Sequence of chain 11.A:
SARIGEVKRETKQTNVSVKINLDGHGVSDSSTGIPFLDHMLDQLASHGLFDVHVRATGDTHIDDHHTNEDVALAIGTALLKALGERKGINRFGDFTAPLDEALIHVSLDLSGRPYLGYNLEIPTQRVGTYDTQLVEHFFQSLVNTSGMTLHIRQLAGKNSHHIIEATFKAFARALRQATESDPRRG

Sequence of chain 8.A:
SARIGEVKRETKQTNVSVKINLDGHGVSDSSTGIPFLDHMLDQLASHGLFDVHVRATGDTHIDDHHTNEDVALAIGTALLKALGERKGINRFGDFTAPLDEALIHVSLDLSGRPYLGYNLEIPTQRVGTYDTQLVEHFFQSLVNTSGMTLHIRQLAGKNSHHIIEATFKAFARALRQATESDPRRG

This small molecule binds to this protein.
Small molecule (SMILES): O=P(O)(O)OC[C@H](O)[C@@H](O)c1cnc[nH]1

Binding-site contacts:
Ligand atom O5 contacts residue IYP1 of chain 17.E at 0.1 Å (h-bond).
Ligand atom N3 contacts residue MN1 of chain 17.B at 2.3 Å.
Ligand atom C6 contacts residue IYP1 of chain 17.E at 0.8 Å.
Ligand atom O3 contacts residue IYP1 of chain 17.E at 0.2 Å (h-bond).
Ligand atom N1 contacts residue IYP1 of chain 17.E at 0.4 Å (h-bond).
Ligand atom C6 contacts residue HIS71 of chain 17.A at 3.1 Å.
Ligand atom C3 contacts residue MN1 of chain 17.C at 3.2 Å.
Ligand atom O2 contacts residue IYP1 of chain 17.E at 1.9 Å.
Ligand atom N3 contacts residue HIS71 of chain 17.A at 3.2 Å (h-bond).
Ligand atom C6 contacts residue MN1 of chain 17.C at 3.2 Å.
Ligand atom C2 contacts residue EDO1 of chain 17.F at 3.2 Å.
Ligand atom C3 contacts residue GLU171 of chain 8.A at 3.3 Å.
Ligand atom N1 contacts residue HIS72 of chain 17.A at 3.1 Å (h-bond).
Ligand atom O2 contacts residue EDO1 of chain 17.F at 2.9 Å (h-bond).
Ligand atom O1 contacts residue IYP1 of chain 17.E at 0.2 Å (h-bond).
Ligand atom O5 contacts residue ARG97 of chain 11.A at 2.8 Å (salt-bridge).
Ligand atom O6 contacts residue ARG97 of chain 11.A at 3.0 Å (salt-bridge).
Ligand atom C3 contacts residue IYP1 of chain 17.E at 0.3 Å.
Ligand atom N1 contacts residue GLU171 of chain 8.A at 3.1 Å (salt-bridge).
Ligand atom O4 contacts residue IYP1 of chain 17.E at 0.3 Å (h-bond).
Ligand atom N3 contacts residue IYP1 of chain 17.E at 0.9 Å.
Ligand atom P6 contacts residue IYP1 of chain 17.E at 0.1 Å.
Ligand atom O1 contacts residue MN1 of chain 17.C at 2.5 Å.
Ligand atom O1 contacts residue GLU171 of chain 8.A at 2.6 Å (salt-bridge).
Ligand atom N3 contacts residue GLU75 of chain 17.A at 3.3 Å (salt-bridge).
Ligand atom O4 contacts residue HIS53 of chain 8.A at 2.9 Å (h-bond).
Ligand atom C1 contacts residue IYP1 of chain 17.E at 0.1 Å.
Ligand atom C5 contacts residue IYP1 of chain 17.E at 0.6 Å.
Ligand atom C1 contacts residue GLU171 of chain 8.A at 3.2 Å.
Ligand atom O4 contacts residue GLN49 of chain 8.A at 2.9 Å (h-bond).
Ligand atom O6 contacts residue LYS175 of chain 8.A at 2.9 Å (salt-bridge).
Ligand atom O2 contacts residue ARG119 of chain 11.A at 3.3 Å (salt-bridge).
Ligand atom C4 contacts residue IYP1 of chain 17.E at 0.5 Å.
Ligand atom O1 contacts residue HIS45 of chain 8.A at 3.2 Å.
Ligand atom C2 contacts residue IYP1 of chain 17.E at 0.5 Å.
Ligand atom N1 contacts residue HIS167 of chain 8.A at 3.2 Å (h-bond).
Ligand atom C6 contacts residue MN1 of chain 17.B at 3.1 Å.
Ligand atom O6 contacts residue IYP1 of chain 17.E at 0.1 Å (h-bond).
Ligand atom C4 contacts residue MN1 of chain 17.C at 3.0 Å.
Ligand atom N1 contacts residue MN1 of chain 17.C at 2.2 Å.

Sequence of chain 17.A:
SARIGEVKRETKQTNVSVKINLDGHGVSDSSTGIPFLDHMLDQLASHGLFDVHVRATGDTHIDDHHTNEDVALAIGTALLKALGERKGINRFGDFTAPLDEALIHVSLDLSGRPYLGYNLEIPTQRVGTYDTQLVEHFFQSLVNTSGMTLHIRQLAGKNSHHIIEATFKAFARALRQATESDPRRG